Sequence of chain 4.Q:
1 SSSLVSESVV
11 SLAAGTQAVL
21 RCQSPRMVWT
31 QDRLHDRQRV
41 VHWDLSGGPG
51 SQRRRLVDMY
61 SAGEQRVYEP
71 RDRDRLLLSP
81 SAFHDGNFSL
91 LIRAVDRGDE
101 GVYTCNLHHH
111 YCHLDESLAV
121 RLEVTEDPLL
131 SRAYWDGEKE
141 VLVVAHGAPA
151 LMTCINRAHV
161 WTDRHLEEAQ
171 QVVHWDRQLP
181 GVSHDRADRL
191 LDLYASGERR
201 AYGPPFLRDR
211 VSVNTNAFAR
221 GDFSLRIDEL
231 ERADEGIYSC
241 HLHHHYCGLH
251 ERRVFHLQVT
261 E

Binding-site contacts:
Ligand atom O5 contacts residue SER79 of chain 4.Q at 4.4 Å.
Ligand atom C1 contacts residue ASN87 of chain 4.Q at 1.4 Å.
Ligand atom C1 contacts residue SER89 of chain 4.Q at 4.5 Å.
Ligand atom O4 contacts residue LEU151 of chain 4.Q at 3.7 Å.
Ligand atom C4 contacts residue ASN87 of chain 4.Q at 4.2 Å.
Ligand atom O6 contacts residue LEU151 of chain 4.Q at 3.4 Å.
Ligand atom O7 contacts residue ASN87 of chain 4.Q at 3.9 Å.
Ligand atom C3 contacts residue ASN87 of chain 4.Q at 3.7 Å.
Ligand atom N2 contacts residue ASN87 of chain 4.Q at 2.9 Å (h-bond).
Ligand atom C4 contacts residue LEU151 of chain 4.Q at 4.4 Å (hydrophobic).
Ligand atom O5 contacts residue ASN87 of chain 4.Q at 2.3 Å (h-bond).
Ligand atom C7 contacts residue ASN87 of chain 4.Q at 3.6 Å.
Ligand atom C5 contacts residue SER89 of chain 4.Q at 4.3 Å.
Ligand atom O7 contacts residue ASP85 of chain 4.Q at 4.3 Å.
Ligand atom O5 contacts residue SER89 of chain 4.Q at 4.1 Å.
Ligand atom C5 contacts residue LEU151 of chain 4.Q at 4.1 Å (hydrophobic).
Ligand atom C6 contacts residue LEU151 of chain 4.Q at 3.8 Å (hydrophobic).
Ligand atom C5 contacts residue ASN87 of chain 4.Q at 3.7 Å.
Ligand atom C2 contacts residue ASN87 of chain 4.Q at 2.4 Å.

This small molecule binds to this protein.
Small molecule (SMILES): CC(=O)N[C@@H]1[C@@H](O)[C@H](O)[C@@H](CO)O[C@H]1O